The small molecule below binds the protein below.
Small molecule (SMILES): OC[C@H]1O[C@H](O[C@H]2[C@H](O)[C@@H](O)[C@@H](O)O[C@@H]2CO)[C@H](O)[C@@H](O)[C@@H]1O

Binding-site contacts:
Ligand atom O6 contacts residue PRO155 of chain 1.A at 3.2 Å.
Ligand atom O3 contacts residue ASP66 of chain 1.A at 2.9 Å (salt-bridge).
Ligand atom C5 contacts residue GLU154 of chain 1.A at 3.9 Å.
Ligand atom O3 contacts residue TRP341 of chain 1.A at 3.9 Å.
Ligand atom O6 contacts residue PHE157 of chain 1.A at 3.8 Å.
Ligand atom C6 contacts residue ARG345 of chain 1.A at 3.8 Å.
Ligand atom O3 contacts residue ALA64 of chain 1.A at 3.2 Å.
Ligand atom O1 contacts residue LYS16 of chain 1.A at 3.5 Å (salt-bridge).
Ligand atom O3 contacts residue TRP63 of chain 1.A at 3.3 Å (h-bond).
Ligand atom C4 contacts residue TRP341 of chain 1.A at 3.7 Å (hydrophobic).
Ligand atom O1 contacts residue ASN13 of chain 1.A at 3.2 Å (h-bond).
Ligand atom O2 contacts residue GLU112 of chain 1.A at 2.7 Å (salt-bridge).
Ligand atom O2 contacts residue ALA64 of chain 1.A at 3.5 Å.
Ligand atom O3 contacts residue GLU112 of chain 1.A at 3.8 Å.
Ligand atom O4 contacts residue TRP341 of chain 1.A at 4.0 Å.
Ligand atom C2 contacts residue LYS16 of chain 1.A at 4.0 Å.
Ligand atom O1 contacts residue ASP15 of chain 1.A at 3.0 Å (salt-bridge).
Ligand atom O4 contacts residue ARG67 of chain 1.A at 2.9 Å (salt-bridge).
Ligand atom C6 contacts residue TRP341 of chain 1.A at 3.7 Å (hydrophobic).
Ligand atom C2 contacts residue ASP66 of chain 1.A at 3.5 Å.
Ligand atom O2 contacts residue LYS16 of chain 1.A at 3.1 Å (salt-bridge).
Ligand atom O4 contacts residue ARG345 of chain 1.A at 3.7 Å.
Ligand atom C1 contacts residue TRP231 of chain 1.A at 3.9 Å (hydrophobic).
Ligand atom C1 contacts residue LYS16 of chain 1.A at 3.7 Å.
Ligand atom O6 contacts residue GLU154 of chain 1.A at 2.6 Å (salt-bridge).
Ligand atom C2 contacts residue GLU112 of chain 1.A at 3.4 Å.
Ligand atom O2 contacts residue ASP66 of chain 1.A at 2.8 Å (salt-bridge).
Ligand atom C3 contacts residue ASP66 of chain 1.A at 3.7 Å.
Ligand atom C1 contacts residue ASP15 of chain 1.A at 3.8 Å.
Ligand atom C3 contacts residue TRP63 of chain 1.A at 3.6 Å (hydrophobic).
Ligand atom C6 contacts residue PRO155 of chain 1.A at 3.7 Å (hydrophobic).
Ligand atom C1 contacts residue TYR156 of chain 1.A at 3.6 Å (hydrophobic).
Ligand atom O6 contacts residue TYR156 of chain 1.A at 3.0 Å (h-bond).
Ligand atom O5 contacts residue ASP15 of chain 1.A at 3.9 Å.
Ligand atom O5 contacts residue TYR156 of chain 1.A at 3.2 Å.
Ligand atom O2 contacts residue TRP63 of chain 1.A at 3.3 Å (h-bond).
Ligand atom C6 contacts residue TYR156 of chain 1.A at 3.9 Å (hydrophobic).
Ligand atom C4 contacts residue ARG67 of chain 1.A at 3.9 Å.
Ligand atom C6 contacts residue GLU154 of chain 1.A at 3.3 Å.
Ligand atom O3 contacts residue ARG67 of chain 1.A at 2.8 Å (salt-bridge).

Sequence of chain 1.A:
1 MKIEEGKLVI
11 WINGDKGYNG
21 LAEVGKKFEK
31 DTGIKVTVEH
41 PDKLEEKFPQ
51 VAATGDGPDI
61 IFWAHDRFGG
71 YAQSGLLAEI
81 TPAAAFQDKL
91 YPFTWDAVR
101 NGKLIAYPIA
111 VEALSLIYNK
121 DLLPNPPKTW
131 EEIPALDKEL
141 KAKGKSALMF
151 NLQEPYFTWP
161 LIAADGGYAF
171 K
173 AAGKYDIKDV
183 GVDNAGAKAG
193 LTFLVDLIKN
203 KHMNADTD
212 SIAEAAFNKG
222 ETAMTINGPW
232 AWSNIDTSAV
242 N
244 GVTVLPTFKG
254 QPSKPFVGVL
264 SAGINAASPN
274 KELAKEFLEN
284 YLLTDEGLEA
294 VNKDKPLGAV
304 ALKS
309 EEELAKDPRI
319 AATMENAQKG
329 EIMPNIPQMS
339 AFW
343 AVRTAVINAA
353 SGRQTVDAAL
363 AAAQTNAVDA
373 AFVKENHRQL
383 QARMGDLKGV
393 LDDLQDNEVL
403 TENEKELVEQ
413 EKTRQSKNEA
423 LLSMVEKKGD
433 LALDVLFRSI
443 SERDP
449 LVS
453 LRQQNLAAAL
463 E